Binding-site contacts:
Ligand atom O3P contacts residue THR69 of chain 1.A at 2.5 Å (h-bond).
Ligand atom O2P contacts residue THR69 of chain 1.A at 3.2 Å (h-bond).
Ligand atom O2P contacts residue TRP70 of chain 1.A at 3.3 Å.
Ligand atom C2 contacts residue MG1 of chain 1.CA at 2.9 Å.
Ligand atom C3 contacts residue KCX205 of chain 1.F at 3.1 Å.
Ligand atom O6P contacts residue HIS330 of chain 1.F at 2.8 Å (h-bond).
Ligand atom O2 contacts residue KCX205 of chain 1.F at 3.1 Å (h-bond).
Ligand atom C3 contacts residue MG1 of chain 1.CA at 3.1 Å.
Ligand atom P1 contacts residue THR69 of chain 1.A at 3.3 Å.
Ligand atom O4P contacts residue ARG298 of chain 1.F at 3.0 Å (salt-bridge).
Ligand atom O3 contacts residue KCX205 of chain 1.F at 2.6 Å (h-bond).
Ligand atom O6 contacts residue GLU208 of chain 1.F at 3.2 Å (salt-bridge).
Ligand atom O3 contacts residue GLU208 of chain 1.F at 3.0 Å (salt-bridge).
Ligand atom C contacts residue ASN127 of chain 1.A at 3.3 Å.
Ligand atom O6 contacts residue ASP207 of chain 1.F at 3.1 Å (salt-bridge).
Ligand atom O3P contacts residue GLY407 of chain 1.F at 2.7 Å (h-bond).
Ligand atom O6 contacts residue ASN127 of chain 1.A at 2.9 Å (h-bond).
Ligand atom O4 contacts residue SER382 of chain 1.F at 2.9 Å (h-bond).
Ligand atom O3P contacts residue LYS179 of chain 1.F at 3.4 Å.
Ligand atom O5 contacts residue LEU338 of chain 1.F at 3.4 Å.
Ligand atom O7 contacts residue LYS337 of chain 1.F at 2.9 Å (salt-bridge).
Ligand atom O2 contacts residue MG1 of chain 1.CA at 2.2 Å.
Ligand atom O6 contacts residue LYS179 of chain 1.F at 3.3 Å (salt-bridge).
Ligand atom O7 contacts residue GLU64 of chain 1.A at 3.4 Å (salt-bridge).
Ligand atom O2 contacts residue THR177 of chain 1.F at 2.9 Å (h-bond).
Ligand atom O6 contacts residue LYS181 of chain 1.F at 2.7 Å (salt-bridge).
Ligand atom O2P contacts residue GLY383 of chain 1.F at 3.4 Å.
Ligand atom C5 contacts residue ASN127 of chain 1.A at 3.4 Å.
Ligand atom O6P contacts residue SER382 of chain 1.F at 3.2 Å (h-bond).
Ligand atom O1 contacts residue LYS179 of chain 1.F at 3.2 Å (salt-bridge).
Ligand atom O4 contacts residue GLY383 of chain 1.F at 3.1 Å.
Ligand atom O3 contacts residue HIS297 of chain 1.F at 3.0 Å (h-bond).
Ligand atom O2P contacts residue GLY384 of chain 1.F at 2.9 Å (h-bond).
Ligand atom O2P contacts residue LYS337 of chain 1.F at 2.8 Å (salt-bridge).
Ligand atom O2 contacts residue LYS179 of chain 1.F at 3.0 Å (salt-bridge).
Ligand atom O1P contacts residue GLY406 of chain 1.F at 2.9 Å (h-bond).
Ligand atom O5P contacts residue ARG298 of chain 1.F at 2.9 Å (salt-bridge).
Ligand atom C contacts residue MG1 of chain 1.CA at 2.8 Å.
Ligand atom O3 contacts residue MG1 of chain 1.CA at 2.2 Å.
Ligand atom O6 contacts residue MG1 of chain 1.CA at 2.1 Å.

Sequence of chain 1.F:
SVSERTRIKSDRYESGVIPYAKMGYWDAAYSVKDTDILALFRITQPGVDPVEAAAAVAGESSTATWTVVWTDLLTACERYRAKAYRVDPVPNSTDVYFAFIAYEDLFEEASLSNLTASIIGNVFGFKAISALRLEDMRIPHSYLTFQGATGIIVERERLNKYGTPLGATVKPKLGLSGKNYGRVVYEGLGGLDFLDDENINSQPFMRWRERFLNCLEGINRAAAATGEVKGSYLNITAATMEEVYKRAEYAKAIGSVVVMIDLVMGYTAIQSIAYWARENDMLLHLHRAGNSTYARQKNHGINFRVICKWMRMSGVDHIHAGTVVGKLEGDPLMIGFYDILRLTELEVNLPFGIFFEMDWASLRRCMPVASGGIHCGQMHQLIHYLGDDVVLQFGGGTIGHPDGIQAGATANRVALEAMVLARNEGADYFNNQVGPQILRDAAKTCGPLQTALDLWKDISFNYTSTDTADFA

Sequence of chain 1.A:
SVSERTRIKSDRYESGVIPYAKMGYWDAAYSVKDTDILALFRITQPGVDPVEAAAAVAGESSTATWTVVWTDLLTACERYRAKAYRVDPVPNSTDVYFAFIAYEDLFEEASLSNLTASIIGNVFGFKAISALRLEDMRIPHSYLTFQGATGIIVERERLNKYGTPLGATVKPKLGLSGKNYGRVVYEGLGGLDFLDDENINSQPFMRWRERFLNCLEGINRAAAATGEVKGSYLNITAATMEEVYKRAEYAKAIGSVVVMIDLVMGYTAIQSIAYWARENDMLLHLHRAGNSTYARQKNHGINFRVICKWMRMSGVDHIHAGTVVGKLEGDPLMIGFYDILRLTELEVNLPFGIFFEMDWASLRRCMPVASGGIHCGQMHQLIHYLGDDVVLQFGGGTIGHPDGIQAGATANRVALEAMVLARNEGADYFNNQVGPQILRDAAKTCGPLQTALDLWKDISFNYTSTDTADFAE

The protein below binds the small molecule below.
Small molecule (SMILES): O=C(O)[C@@](O)(COP(=O)(O)O)[C@H](O)[C@H](O)COP(=O)(O)O